Binding-site contacts:
Ligand atom C52 contacts residue GLY150 of chain 1.B at 3.6 Å.
Ligand atom O65 contacts residue PRO149 of chain 1.B at 3.5 Å.
Ligand atom C32 contacts residue GLY150 of chain 1.B at 4.5 Å.
Ligand atom O67 contacts residue GLY150 of chain 1.B at 4.3 Å.
Ligand atom O65 contacts residue GLY150 of chain 1.B at 2.8 Å (h-bond).
Ligand atom C51 contacts residue GLY150 of chain 1.B at 3.4 Å.
Ligand atom C12 contacts residue ARG40 of chain 1.B at 3.8 Å.
Ligand atom S49 contacts residue GLY150 of chain 1.B at 3.5 Å (h-bond).
Ligand atom C1 contacts residue ASP151 of chain 1.B at 3.6 Å.
Ligand atom C50 contacts residue GLY150 of chain 1.B at 3.5 Å.
Ligand atom C13 contacts residue ARG40 of chain 1.B at 2.8 Å.
Ligand atom C52 contacts residue ARG40 of chain 1.B at 3.9 Å.
Ligand atom C1 contacts residue PRO152 of chain 1.B at 4.0 Å (hydrophobic).
Ligand atom C63 contacts residue ARG19 of chain 1.B at 3.6 Å.
Ligand atom C1 contacts residue ARG40 of chain 1.B at 4.1 Å.
Ligand atom C14 contacts residue PRO152 of chain 1.B at 4.1 Å (hydrophobic).
Ligand atom C11 contacts residue ARG40 of chain 1.B at 4.1 Å.
Ligand atom C15 contacts residue ARG40 of chain 1.B at 3.3 Å.
Ligand atom O65 contacts residue ARG19 of chain 1.B at 3.6 Å.
Ligand atom C51 contacts residue ARG19 of chain 1.B at 4.5 Å.
Ligand atom C14 contacts residue ARG40 of chain 1.B at 2.6 Å.
Ligand atom C17 contacts residue PRO152 of chain 1.B at 4.5 Å (hydrophobic).
Ligand atom C52 contacts residue ILE148 of chain 1.B at 4.3 Å (hydrophobic).
Ligand atom O64 contacts residue ARG19 of chain 1.B at 3.4 Å.
Ligand atom C63 contacts residue PRO149 of chain 1.B at 4.5 Å (hydrophobic).
Ligand atom N33 contacts residue GLY150 of chain 1.B at 4.2 Å.
Ligand atom C50 contacts residue ARG40 of chain 1.B at 4.2 Å.
Ligand atom C63 contacts residue GLY150 of chain 1.B at 3.4 Å.
Ligand atom C52 contacts residue ASP151 of chain 1.B at 3.7 Å.
Ligand atom C50 contacts residue ASP151 of chain 1.B at 4.0 Å.
Ligand atom C52 contacts residue ARG19 of chain 1.B at 3.8 Å.
Ligand atom C1 contacts residue GLY150 of chain 1.B at 3.6 Å.

Sequence of chain 1.B:
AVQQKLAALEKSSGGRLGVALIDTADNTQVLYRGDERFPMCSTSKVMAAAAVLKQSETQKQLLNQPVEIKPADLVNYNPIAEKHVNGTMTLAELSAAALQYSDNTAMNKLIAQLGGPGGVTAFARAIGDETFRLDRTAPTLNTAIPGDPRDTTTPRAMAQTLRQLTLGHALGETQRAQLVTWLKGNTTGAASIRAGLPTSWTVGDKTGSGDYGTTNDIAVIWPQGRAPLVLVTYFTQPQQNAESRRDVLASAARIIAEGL

The protein below binds the small molecule below.
Small molecule (SMILES): CC1=C(C(=O)O)N2C(=O)[C@@H](NC(=O)CCC(=O)C34C5C6C7C3[Ru]6754389%10C4C3C8C9C4%10)[C@H]2SC1